A small-molecule ligand and the protein it binds are described below.
Small molecule (SMILES): CC[C@H](C)[C@@H](C=O)NC(=O)[C@H](C)NC(=O)[C@H](C)NC(=O)[C@H](Cc1ccc(O)cc1)NC(=O)[C@@H](N)CS

Binding-site contacts:
Ligand atom SG contacts residue PRO223 of chain 1.E at 3.9 Å.
Ligand atom CA contacts residue ILE220 of chain 1.E at 3.9 Å (hydrophobic).
Ligand atom O contacts residue ALA202 of chain 1.E at 3.7 Å.
Ligand atom CB contacts residue ILE220 of chain 1.E at 4.0 Å (hydrophobic).
Ligand atom CD1 contacts residue LEU221 of chain 1.E at 3.9 Å (hydrophobic).
Ligand atom CD1 contacts residue ASN198 of chain 1.E at 3.5 Å.
Ligand atom CA contacts residue ARG199 of chain 1.E at 4.0 Å.
Ligand atom O contacts residue HIS97 of chain 1.E at 3.3 Å (h-bond).
Ligand atom O contacts residue ARG199 of chain 1.E at 4.0 Å.
Ligand atom O contacts residue GLY200 of chain 1.E at 4.1 Å.
Ligand atom O contacts residue HIS97 of chain 1.E at 4.1 Å.
Ligand atom CD1 contacts residue ALA202 of chain 1.E at 3.7 Å (hydrophobic).
Ligand atom C contacts residue ALA202 of chain 1.E at 3.5 Å (hydrophobic).
Ligand atom O contacts residue ALA219 of chain 1.E at 3.3 Å.
Ligand atom O contacts residue LEU221 of chain 1.E at 3.1 Å.
Ligand atom C contacts residue HIS97 of chain 1.E at 3.8 Å.
Ligand atom CG2 contacts residue ARG199 of chain 1.E at 3.5 Å.
Ligand atom CG1 contacts residue ASN198 of chain 1.E at 4.0 Å.
Ligand atom O contacts residue ALA222 of chain 1.E at 3.8 Å.
Ligand atom CD1 contacts residue ALA219 of chain 1.E at 4.1 Å (hydrophobic).
Ligand atom N contacts residue ALA222 of chain 1.E at 4.0 Å.
Ligand atom C contacts residue ALA222 of chain 1.E at 3.8 Å (hydrophobic).
Ligand atom C contacts residue HIS97 of chain 1.E at 3.4 Å.
Ligand atom CG2 contacts residue ILE220 of chain 1.E at 4.1 Å (hydrophobic).
Ligand atom CB contacts residue ALA219 of chain 1.E at 4.1 Å (hydrophobic).
Ligand atom CB contacts residue ASN198 of chain 1.E at 3.6 Å.
Ligand atom N contacts residue ILE220 of chain 1.E at 3.3 Å (h-bond).
Ligand atom CG1 contacts residue THR218 of chain 1.E at 3.2 Å.
Ligand atom CD1 contacts residue ILE197 of chain 1.E at 3.5 Å (hydrophobic).
Ligand atom CB contacts residue ARG199 of chain 1.E at 3.6 Å.
Ligand atom CG1 contacts residue ALA202 of chain 1.E at 3.5 Å (hydrophobic).
Ligand atom OH contacts residue LEU182 of chain 1.E at 3.3 Å.
Ligand atom C contacts residue ILE220 of chain 1.E at 3.8 Å (hydrophobic).
Ligand atom CZ contacts residue LEU182 of chain 1.E at 3.6 Å (hydrophobic).
Ligand atom CD1 contacts residue THR218 of chain 1.E at 3.6 Å.
Ligand atom CA contacts residue ALA219 of chain 1.E at 3.6 Å (hydrophobic).
Ligand atom CE1 contacts residue LEU182 of chain 1.E at 3.4 Å (hydrophobic).
Ligand atom CA contacts residue PRO223 of chain 1.E at 3.9 Å (hydrophobic).
Ligand atom CG2 contacts residue ASN198 of chain 1.E at 3.4 Å.
Ligand atom O contacts residue ILE220 of chain 1.E at 2.9 Å (h-bond).

Sequence of chain 1.E:
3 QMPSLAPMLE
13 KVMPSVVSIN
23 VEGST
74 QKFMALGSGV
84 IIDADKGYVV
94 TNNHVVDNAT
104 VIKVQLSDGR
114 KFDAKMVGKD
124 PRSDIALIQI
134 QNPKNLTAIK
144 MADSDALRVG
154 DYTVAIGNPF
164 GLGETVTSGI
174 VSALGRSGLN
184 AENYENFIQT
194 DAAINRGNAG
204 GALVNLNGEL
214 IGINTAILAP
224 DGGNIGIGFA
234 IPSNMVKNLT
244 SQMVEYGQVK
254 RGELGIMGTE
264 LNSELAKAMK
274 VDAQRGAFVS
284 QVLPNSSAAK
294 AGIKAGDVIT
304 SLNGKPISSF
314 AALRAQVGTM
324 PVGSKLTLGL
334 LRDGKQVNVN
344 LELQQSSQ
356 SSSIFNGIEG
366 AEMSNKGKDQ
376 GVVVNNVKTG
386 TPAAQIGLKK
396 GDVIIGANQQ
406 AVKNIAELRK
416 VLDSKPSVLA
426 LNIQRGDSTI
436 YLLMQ